Binding-site contacts:
Ligand atom N2 contacts residue ASN263 of chain 1.A at 3.0 Å (h-bond).
Ligand atom C8 contacts residue ASN263 of chain 1.A at 4.4 Å.
Ligand atom C3 contacts residue ASN263 of chain 1.A at 3.9 Å.
Ligand atom C7 contacts residue VAL402 of chain 1.A at 4.3 Å (hydrophobic).
Ligand atom C7 contacts residue ASN263 of chain 1.A at 3.3 Å.
Ligand atom C1 contacts residue ILE284 of chain 1.A at 4.3 Å (hydrophobic).
Ligand atom C1 contacts residue ASN263 of chain 1.A at 1.5 Å.
Ligand atom C6 contacts residue ILE284 of chain 1.A at 4.2 Å (hydrophobic).
Ligand atom C4 contacts residue ASN263 of chain 1.A at 4.4 Å.
Ligand atom O5 contacts residue ASN263 of chain 1.A at 2.5 Å (h-bond).
Ligand atom O5 contacts residue ILE284 of chain 1.A at 3.5 Å.
Ligand atom C5 contacts residue ILE284 of chain 1.A at 4.4 Å (hydrophobic).
Ligand atom C5 contacts residue ASN263 of chain 1.A at 3.8 Å.
Ligand atom C8 contacts residue VAL402 of chain 1.A at 3.5 Å (hydrophobic).
Ligand atom O6 contacts residue ILE284 of chain 1.A at 4.4 Å.
Ligand atom C2 contacts residue ASN263 of chain 1.A at 2.5 Å.
Ligand atom O7 contacts residue ASN263 of chain 1.A at 3.2 Å (h-bond).

Sequence of chain 1.A:
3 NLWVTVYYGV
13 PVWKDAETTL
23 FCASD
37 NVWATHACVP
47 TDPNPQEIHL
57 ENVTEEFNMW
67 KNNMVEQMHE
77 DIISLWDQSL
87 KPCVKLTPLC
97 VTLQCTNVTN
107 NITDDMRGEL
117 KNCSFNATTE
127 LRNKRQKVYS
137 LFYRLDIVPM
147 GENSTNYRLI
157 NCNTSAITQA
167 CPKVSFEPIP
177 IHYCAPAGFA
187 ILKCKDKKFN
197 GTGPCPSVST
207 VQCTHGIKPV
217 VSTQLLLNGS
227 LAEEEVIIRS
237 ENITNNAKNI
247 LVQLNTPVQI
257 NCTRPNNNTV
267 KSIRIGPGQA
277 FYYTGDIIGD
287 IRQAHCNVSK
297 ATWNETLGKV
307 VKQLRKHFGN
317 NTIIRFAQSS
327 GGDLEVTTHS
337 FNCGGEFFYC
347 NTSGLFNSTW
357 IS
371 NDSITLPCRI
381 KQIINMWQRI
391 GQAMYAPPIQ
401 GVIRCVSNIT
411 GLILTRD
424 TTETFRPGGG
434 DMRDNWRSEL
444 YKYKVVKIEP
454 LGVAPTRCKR

A protein and the small-molecule ligand that binds it are described below.
Small molecule (SMILES): CC(=O)N[C@@H]1[C@@H](O)[C@H](O)[C@@H](CO)O[C@H]1O